Sequence of chain 1.A:
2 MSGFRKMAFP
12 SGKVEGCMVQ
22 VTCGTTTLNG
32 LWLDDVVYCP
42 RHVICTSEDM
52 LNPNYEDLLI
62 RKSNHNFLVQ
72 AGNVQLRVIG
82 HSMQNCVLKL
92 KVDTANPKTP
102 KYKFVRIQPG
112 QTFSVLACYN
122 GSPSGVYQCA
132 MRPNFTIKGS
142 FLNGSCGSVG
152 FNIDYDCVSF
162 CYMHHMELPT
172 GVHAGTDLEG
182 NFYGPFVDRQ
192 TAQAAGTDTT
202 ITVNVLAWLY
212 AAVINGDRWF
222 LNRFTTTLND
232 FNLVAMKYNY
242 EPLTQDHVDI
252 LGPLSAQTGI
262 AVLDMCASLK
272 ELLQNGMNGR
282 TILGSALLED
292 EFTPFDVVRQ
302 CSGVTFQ

The small molecule below binds the protein below.
Small molecule (SMILES): CC(C)C[C@H](NC(=O)Oc1ccccc1)C(=O)N[C@@H](CC(C)C)C(=O)N[C@@H](C[C@@H]1CCNC1=O)[C@@H](O)C(=O)NC1CC1

Binding-site contacts:
Ligand atom C26 contacts residue GLU168 of chain 1.A at 3.5 Å.
Ligand atom CD1 contacts residue GLN191 of chain 1.A at 3.3 Å.
Ligand atom N25 contacts residue GLU168 of chain 1.A at 3.3 Å (salt-bridge).
Ligand atom C28 contacts residue CYS147 of chain 1.A at 1.6 Å (hydrophobic).
Ligand atom C11 contacts residue PRO170 of chain 1.A at 3.6 Å (hydrophobic).
Ligand atom O contacts residue MET167 of chain 1.A at 3.2 Å.
Ligand atom O29 contacts residue CYS147 of chain 1.A at 2.5 Å (h-bond).
Ligand atom C15 contacts residue GLN191 of chain 1.A at 3.6 Å.
Ligand atom O contacts residue CYS147 of chain 1.A at 3.0 Å (h-bond).
Ligand atom N contacts residue GLU168 of chain 1.A at 2.8 Å (salt-bridge).
Ligand atom O27 contacts residue HIS165 of chain 1.A at 2.8 Å (h-bond).
Ligand atom O27 contacts residue GLU168 of chain 1.A at 3.5 Å.
Ligand atom C10 contacts residue THR192 of chain 1.A at 3.6 Å.
Ligand atom C34 contacts residue GLY145 of chain 1.A at 3.6 Å.
Ligand atom O29 contacts residue HIS43 of chain 1.A at 2.7 Å (h-bond).
Ligand atom C21 contacts residue CYS147 of chain 1.A at 3.0 Å (hydrophobic).
Ligand atom C35 contacts residue GLY145 of chain 1.A at 3.5 Å.
Ligand atom CA contacts residue CYS147 of chain 1.A at 2.6 Å (hydrophobic).
Ligand atom C11 contacts residue GLN194 of chain 1.A at 3.6 Å.
Ligand atom C34 contacts residue THR28 of chain 1.A at 3.5 Å.
Ligand atom O27 contacts residue PHE142 of chain 1.A at 3.5 Å.
Ligand atom C contacts residue CYS147 of chain 1.A at 2.7 Å (hydrophobic).
Ligand atom C15 contacts residue THR192 of chain 1.A at 3.3 Å.
Ligand atom N contacts residue GLN191 of chain 1.A at 2.9 Å (h-bond).
Ligand atom O08 contacts residue GLN191 of chain 1.A at 3.4 Å.
Ligand atom C35 contacts residue ASN144 of chain 1.A at 3.1 Å.
Ligand atom C36 contacts residue THR28 of chain 1.A at 3.3 Å.
Ligand atom O contacts residue GLY145 of chain 1.A at 2.8 Å (h-bond).
Ligand atom O contacts residue GLU168 of chain 1.A at 2.9 Å (salt-bridge).
Ligand atom CA contacts residue GLU168 of chain 1.A at 3.6 Å.
Ligand atom N contacts residue CYS147 of chain 1.A at 3.1 Å (h-bond).
Ligand atom N25 contacts residue PHE142 of chain 1.A at 3.6 Å.
Ligand atom C contacts residue GLN191 of chain 1.A at 3.6 Å.
Ligand atom N contacts residue HIS166 of chain 1.A at 3.0 Å (h-bond).
Ligand atom O contacts residue SER146 of chain 1.A at 3.1 Å (h-bond).
Ligand atom C14 contacts residue GLN191 of chain 1.A at 3.5 Å.
Ligand atom CA contacts residue GLN191 of chain 1.A at 3.5 Å.
Ligand atom CA contacts residue HIS166 of chain 1.A at 3.6 Å.
Ligand atom C13 contacts residue ALA193 of chain 1.A at 3.6 Å (hydrophobic).
Ligand atom C28 contacts residue HIS43 of chain 1.A at 3.7 Å.